The protein below binds the small molecule below.
Small molecule (SMILES): N[C@@H](Cc1cc(I)c(Oc2cc(I)c(O)c(I)c2)c(I)c1)C(=O)O

Sequence of chain 1.A:
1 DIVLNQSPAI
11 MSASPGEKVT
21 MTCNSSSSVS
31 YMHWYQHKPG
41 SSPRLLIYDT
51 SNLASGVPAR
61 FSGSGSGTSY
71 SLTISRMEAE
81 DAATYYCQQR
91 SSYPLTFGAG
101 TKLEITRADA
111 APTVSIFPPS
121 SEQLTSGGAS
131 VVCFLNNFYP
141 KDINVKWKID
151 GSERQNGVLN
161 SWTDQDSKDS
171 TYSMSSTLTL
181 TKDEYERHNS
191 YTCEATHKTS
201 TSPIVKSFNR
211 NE

Binding-site contacts:
Ligand atom I5 contacts residue ALA50 of chain 1.B at 4.0 Å.
Ligand atom C3 contacts residue TYR59 of chain 1.B at 3.6 Å (hydrophobic).
Ligand atom O4' contacts residue ASP100 of chain 1.B at 2.3 Å (salt-bridge).
Ligand atom C6 contacts residue TYR59 of chain 1.B at 3.7 Å (hydrophobic).
Ligand atom C2 contacts residue TYR93 of chain 1.A at 3.8 Å (hydrophobic).
Ligand atom C4' contacts residue ASP100 of chain 1.B at 3.5 Å.
Ligand atom C5' contacts residue TYR109 of chain 1.B at 3.4 Å (hydrophobic).
Ligand atom C6' contacts residue TYR33 of chain 1.B at 3.5 Å (hydrophobic).
Ligand atom C1 contacts residue TYR59 of chain 1.B at 3.9 Å (hydrophobic).
Ligand atom C2 contacts residue TYR59 of chain 1.B at 3.9 Å (hydrophobic).
Ligand atom C5' contacts residue ASP100 of chain 1.B at 4.0 Å.
Ligand atom I5 contacts residue ILE51 of chain 1.B at 4.0 Å.
Ligand atom I3 contacts residue LEU95 of chain 1.A at 3.8 Å.
Ligand atom I5' contacts residue TYR109 of chain 1.B at 3.7 Å.
Ligand atom I5' contacts residue TYR33 of chain 1.B at 3.7 Å.
Ligand atom O4 contacts residue TYR59 of chain 1.B at 4.0 Å.
Ligand atom O4 contacts residue ALA50 of chain 1.B at 2.8 Å.
Ligand atom I3' contacts residue MET111 of chain 1.B at 3.6 Å.
Ligand atom OXT contacts residue TYR109 of chain 1.B at 3.6 Å (h-bond).
Ligand atom C6' contacts residue TYR109 of chain 1.B at 3.6 Å (hydrophobic).
Ligand atom C contacts residue TYR93 of chain 1.A at 4.0 Å (hydrophobic).
Ligand atom I5' contacts residue TYR107 of chain 1.B at 3.3 Å.
Ligand atom I5 contacts residue SER57 of chain 1.B at 4.0 Å.
Ligand atom C7 contacts residue TYR93 of chain 1.A at 3.9 Å (hydrophobic).
Ligand atom C2' contacts residue ALA50 of chain 1.B at 3.5 Å (hydrophobic).
Ligand atom I3' contacts residue GLY99 of chain 1.B at 4.1 Å.
Ligand atom I5' contacts residue ASP100 of chain 1.B at 3.5 Å.
Ligand atom C4' contacts residue TYR109 of chain 1.B at 3.5 Å (hydrophobic).
Ligand atom C4 contacts residue TYR59 of chain 1.B at 3.4 Å (hydrophobic).
Ligand atom O4' contacts residue TYR109 of chain 1.B at 3.5 Å.
Ligand atom C5 contacts residue TYR59 of chain 1.B at 3.5 Å (hydrophobic).
Ligand atom C4 contacts residue ALA50 of chain 1.B at 4.0 Å (hydrophobic).
Ligand atom I5 contacts residue TYR33 of chain 1.B at 4.0 Å.
Ligand atom C1' contacts residue ALA50 of chain 1.B at 3.5 Å (hydrophobic).
Ligand atom I5 contacts residue ASN52 of chain 1.B at 3.9 Å.
Ligand atom O contacts residue TYR109 of chain 1.B at 4.1 Å.
Ligand atom C3' contacts residue TYR109 of chain 1.B at 4.0 Å (hydrophobic).
Ligand atom C5' contacts residue TYR33 of chain 1.B at 3.5 Å (hydrophobic).
Ligand atom I3 contacts residue TYR93 of chain 1.A at 3.8 Å.
Ligand atom O contacts residue TYR93 of chain 1.A at 3.1 Å (h-bond).

Sequence of chain 1.B:
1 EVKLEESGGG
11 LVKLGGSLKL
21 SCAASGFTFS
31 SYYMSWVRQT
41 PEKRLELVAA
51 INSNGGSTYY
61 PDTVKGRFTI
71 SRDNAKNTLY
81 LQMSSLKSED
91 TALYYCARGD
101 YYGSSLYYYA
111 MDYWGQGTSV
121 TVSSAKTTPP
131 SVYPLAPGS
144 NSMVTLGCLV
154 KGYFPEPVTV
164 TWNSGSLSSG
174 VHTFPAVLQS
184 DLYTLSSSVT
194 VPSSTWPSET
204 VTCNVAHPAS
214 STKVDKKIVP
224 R